Binding-site contacts:
Ligand atom C5 contacts residue ASN291 of chain 1.A at 4.2 Å.
Ligand atom O5 contacts residue ASN291 of chain 1.A at 3.8 Å.
Ligand atom C8 contacts residue SER38 of chain 1.A at 3.5 Å.
Ligand atom C2 contacts residue ASN278 of chain 1.A at 2.4 Å.
Ligand atom N2 contacts residue VAL290 of chain 1.A at 3.6 Å (h-bond).
Ligand atom C1 contacts residue ASN291 of chain 1.A at 4.0 Å.
Ligand atom N2 contacts residue ASN278 of chain 1.A at 3.0 Å (h-bond).
Ligand atom C2 contacts residue VAL290 of chain 1.A at 3.9 Å (hydrophobic).
Ligand atom C3 contacts residue ASN278 of chain 1.A at 3.8 Å.
Ligand atom C5 contacts residue ASN278 of chain 1.A at 3.7 Å.
Ligand atom C8 contacts residue VAL290 of chain 1.A at 4.2 Å (hydrophobic).
Ligand atom C1 contacts residue VAL290 of chain 1.A at 3.5 Å (hydrophobic).
Ligand atom C3 contacts residue VAL290 of chain 1.A at 4.4 Å (hydrophobic).
Ligand atom C4 contacts residue ASN278 of chain 1.A at 4.2 Å.
Ligand atom C7 contacts residue VAL290 of chain 1.A at 4.2 Å (hydrophobic).
Ligand atom O5 contacts residue ASN278 of chain 1.A at 2.4 Å (h-bond).
Ligand atom O5 contacts residue VAL290 of chain 1.A at 4.4 Å.
Ligand atom C7 contacts residue ASN278 of chain 1.A at 3.3 Å.
Ligand atom C1 contacts residue ASN278 of chain 1.A at 1.4 Å.
Ligand atom O7 contacts residue ASN278 of chain 1.A at 3.1 Å (h-bond).

A protein and the small-molecule ligand that binds it are described below.
Small molecule (SMILES): CC(=O)N[C@@H]1[C@@H](O)[C@H](O)[C@@H](CO)O[C@H]1O

Sequence of chain 1.A:
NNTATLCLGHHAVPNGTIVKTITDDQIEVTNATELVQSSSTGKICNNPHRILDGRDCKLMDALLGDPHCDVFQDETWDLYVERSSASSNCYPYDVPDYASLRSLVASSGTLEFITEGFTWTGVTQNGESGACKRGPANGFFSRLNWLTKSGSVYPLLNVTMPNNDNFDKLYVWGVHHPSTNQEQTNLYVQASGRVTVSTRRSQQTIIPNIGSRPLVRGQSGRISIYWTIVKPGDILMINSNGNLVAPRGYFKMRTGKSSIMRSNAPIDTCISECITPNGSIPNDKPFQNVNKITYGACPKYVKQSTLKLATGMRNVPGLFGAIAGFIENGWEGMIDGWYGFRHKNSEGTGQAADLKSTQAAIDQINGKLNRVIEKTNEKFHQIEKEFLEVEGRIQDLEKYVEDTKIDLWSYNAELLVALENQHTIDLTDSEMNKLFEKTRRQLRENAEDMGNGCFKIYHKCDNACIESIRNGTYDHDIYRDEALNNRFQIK